This protein binds this small molecule.
Small molecule (SMILES): CC[N+](CC)(CC)Cc1ccccc1

Binding-site contacts:
Ligand atom N contacts residue TRP201 of chain 1.C at 4.4 Å.
Ligand atom C10 contacts residue TYR83 of chain 1.C at 4.2 Å (hydrophobic).
Ligand atom C13 contacts residue PHE78 of chain 1.C at 4.3 Å (hydrophobic).
Ligand atom C2 contacts residue VAL197 of chain 1.C at 3.8 Å (hydrophobic).
Ligand atom C1 contacts residue GLY101 of chain 1.C at 3.5 Å.
Ligand atom C12 contacts residue CYS98 of chain 1.C at 4.0 Å (hydrophobic).
Ligand atom C11 contacts residue TYR83 of chain 1.C at 3.5 Å (hydrophobic).
Ligand atom C6 contacts residue PHE102 of chain 1.C at 4.0 Å (hydrophobic).
Ligand atom C2 contacts residue TRP201 of chain 1.C at 3.7 Å (hydrophobic).
Ligand atom C1 contacts residue CYS98 of chain 1.C at 4.4 Å (hydrophobic).
Ligand atom C11 contacts residue ALA202 of chain 1.C at 3.9 Å (hydrophobic).
Ligand atom C2 contacts residue GLY101 of chain 1.C at 4.3 Å.
Ligand atom C1 contacts residue TRP201 of chain 1.C at 3.8 Å (hydrophobic).
Ligand atom C6 contacts residue ASP105 of chain 1.C at 3.9 Å.
Ligand atom C13 contacts residue CYS98 of chain 1.C at 4.1 Å (hydrophobic).
Ligand atom C7 contacts residue ASP105 of chain 1.C at 3.8 Å.
Ligand atom C12 contacts residue PHE78 of chain 1.C at 3.4 Å (hydrophobic).
Ligand atom C10 contacts residue ALA202 of chain 1.C at 3.6 Å (hydrophobic).
Ligand atom C10 contacts residue TRP201 of chain 1.C at 4.5 Å (hydrophobic).
Ligand atom C9 contacts residue TRP201 of chain 1.C at 3.6 Å (hydrophobic).
Ligand atom C11 contacts residue PHE78 of chain 1.C at 4.2 Å (hydrophobic).
Ligand atom C4 contacts residue VAL197 of chain 1.C at 3.3 Å (hydrophobic).
Ligand atom C1 contacts residue PHE102 of chain 1.C at 4.0 Å (hydrophobic).
Ligand atom C3 contacts residue GLY101 of chain 1.C at 3.3 Å.
Ligand atom C9 contacts residue GLY198 of chain 1.C at 4.4 Å.
Ligand atom C8 contacts residue TRP201 of chain 1.C at 4.2 Å (hydrophobic).
Ligand atom N contacts residue VAL197 of chain 1.C at 4.2 Å.
Ligand atom C6 contacts residue GLY101 of chain 1.C at 3.6 Å.
Ligand atom C3 contacts residue HIS172 of chain 1.C at 3.2 Å.
Ligand atom C13 contacts residue PHE102 of chain 1.C at 4.2 Å (hydrophobic).
Ligand atom C7 contacts residue VAL197 of chain 1.C at 4.3 Å (hydrophobic).
Ligand atom C11 contacts residue CYS98 of chain 1.C at 4.2 Å (hydrophobic).
Ligand atom C5 contacts residue PHE102 of chain 1.C at 4.0 Å (hydrophobic).
Ligand atom C2 contacts residue HIS172 of chain 1.C at 3.7 Å.
Ligand atom C5 contacts residue VAL197 of chain 1.C at 4.2 Å (hydrophobic).
Ligand atom C10 contacts residue GLY198 of chain 1.C at 4.3 Å.
Ligand atom C3 contacts residue TRP201 of chain 1.C at 3.4 Å (hydrophobic).
Ligand atom N contacts residue GLY101 of chain 1.C at 4.2 Å.
Ligand atom C3 contacts residue ASP105 of chain 1.C at 4.1 Å.
Ligand atom C7 contacts residue PPV1 of chain 1.Q at 3.5 Å.

Sequence of chain 1.C:
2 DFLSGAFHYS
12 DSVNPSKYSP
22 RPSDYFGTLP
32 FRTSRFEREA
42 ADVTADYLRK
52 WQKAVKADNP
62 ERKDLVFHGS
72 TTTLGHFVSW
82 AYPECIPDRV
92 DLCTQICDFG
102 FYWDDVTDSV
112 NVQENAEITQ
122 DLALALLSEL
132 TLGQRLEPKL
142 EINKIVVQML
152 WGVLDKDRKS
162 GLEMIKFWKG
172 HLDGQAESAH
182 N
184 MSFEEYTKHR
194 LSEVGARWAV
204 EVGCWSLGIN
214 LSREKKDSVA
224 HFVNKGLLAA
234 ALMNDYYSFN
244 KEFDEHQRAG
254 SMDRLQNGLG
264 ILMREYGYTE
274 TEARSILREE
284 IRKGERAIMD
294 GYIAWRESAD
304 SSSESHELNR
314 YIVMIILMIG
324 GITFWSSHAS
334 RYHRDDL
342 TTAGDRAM